This protein binds this small molecule.
Small molecule (SMILES): CC(=O)N[C@@H]1[C@@H](O)[C@H](O)[C@@H](CO)O[C@H]1O

Binding-site contacts:
Ligand atom C5 contacts residue ASN114 of chain 1.B at 3.7 Å.
Ligand atom C8 contacts residue ASN114 of chain 1.B at 3.7 Å.
Ligand atom O7 contacts residue ASN114 of chain 1.B at 3.8 Å.
Ligand atom N2 contacts residue ASN114 of chain 1.B at 2.9 Å (h-bond).
Ligand atom C7 contacts residue SER116 of chain 1.B at 4.2 Å.
Ligand atom C1 contacts residue ASN114 of chain 1.B at 1.5 Å.
Ligand atom C4 contacts residue ASN114 of chain 1.B at 4.2 Å.
Ligand atom C2 contacts residue ASN114 of chain 1.B at 2.5 Å.
Ligand atom C3 contacts residue ASN114 of chain 1.B at 3.8 Å.
Ligand atom C8 contacts residue GLU117 of chain 1.B at 3.6 Å.
Ligand atom C8 contacts residue SER116 of chain 1.B at 3.7 Å.
Ligand atom O7 contacts residue SER116 of chain 1.B at 4.0 Å.
Ligand atom O5 contacts residue ASN114 of chain 1.B at 2.4 Å (h-bond).
Ligand atom C7 contacts residue ASN114 of chain 1.B at 3.5 Å.

Sequence of chain 1.B:
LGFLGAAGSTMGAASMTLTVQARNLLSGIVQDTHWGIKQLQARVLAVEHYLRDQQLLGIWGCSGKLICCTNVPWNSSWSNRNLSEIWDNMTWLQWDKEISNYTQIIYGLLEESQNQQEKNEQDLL